Binding-site contacts:
Ligand atom N3 contacts residue DG39 of chain 1.B at 2.9 Å (h-bond).
Ligand atom N4 contacts residue DG39 of chain 1.B at 2.9 Å (h-bond).
Ligand atom O2G contacts residue SER43 of chain 1.C at 3.3 Å.
Ligand atom PA contacts residue ARG51 of chain 1.C at 3.0 Å.
Ligand atom C2 contacts residue DC37 of chain 1.B at 3.3 Å.
Ligand atom C6 contacts residue DG38 of chain 1.B at 3.3 Å.
Ligand atom PG contacts residue ARG51 of chain 1.C at 3.3 Å.
Ligand atom O3G contacts residue ARG51 of chain 1.C at 2.8 Å (salt-bridge).
Ligand atom N1 contacts residue DC37 of chain 1.B at 2.9 Å (h-bond).
Ligand atom O2 contacts residue DG39 of chain 1.B at 2.8 Å (h-bond).
Ligand atom O6 contacts residue DG38 of chain 1.B at 2.8 Å (h-bond).
Ligand atom N4 contacts residue DG38 of chain 1.B at 2.9 Å (h-bond).
Ligand atom N1 contacts residue DC37 of chain 1.B at 3.1 Å (h-bond).
Ligand atom O3A contacts residue ARG51 of chain 1.C at 3.3 Å (salt-bridge).
Ligand atom O6 contacts residue DC40 of chain 1.B at 2.8 Å (h-bond).
Ligand atom N6 contacts residue DT36 of chain 1.B at 2.9 Å (h-bond).
Ligand atom O3' contacts residue ALA203 of chain 1.C at 2.9 Å (h-bond).
Ligand atom N1 contacts residue DT36 of chain 1.B at 2.8 Å (h-bond).
Ligand atom N3 contacts residue DG38 of chain 1.B at 2.9 Å (h-bond).
Ligand atom O2' contacts residue TYR207 of chain 1.C at 2.7 Å (h-bond).
Ligand atom O1A contacts residue ARG51 of chain 1.C at 3.0 Å (salt-bridge).
Ligand atom O2B contacts residue ASN67 of chain 1.C at 2.7 Å (h-bond).
Ligand atom O1G contacts residue ASN67 of chain 1.C at 2.6 Å (h-bond).
Ligand atom C2 contacts residue DG39 of chain 1.B at 3.2 Å.
Ligand atom O2A contacts residue ARG51 of chain 1.C at 2.6 Å (salt-bridge).
Ligand atom O3G contacts residue SER43 of chain 1.C at 3.1 Å.
Ligand atom O3G contacts residue ASP46 of chain 1.C at 2.7 Å (salt-bridge).
Ligand atom N1 contacts residue DC40 of chain 1.B at 2.8 Å (h-bond).
Ligand atom N2 contacts residue DC40 of chain 1.B at 2.6 Å (h-bond).
Ligand atom O2 contacts residue DC40 of chain 1.B at 3.1 Å (h-bond).
Ligand atom O2' contacts residue GLN205 of chain 1.C at 3.1 Å.
Ligand atom N7 contacts residue ARG51 of chain 1.C at 3.2 Å.
Ligand atom O6 contacts residue DC37 of chain 1.B at 2.9 Å (h-bond).
Ligand atom O2' contacts residue LYS206 of chain 1.C at 2.7 Å (salt-bridge).
Ligand atom O6 contacts residue ARG51 of chain 1.C at 3.2 Å.
Ligand atom N2 contacts residue DC37 of chain 1.B at 2.7 Å (h-bond).
Ligand atom O1G contacts residue ARG51 of chain 1.C at 2.7 Å (salt-bridge).
Ligand atom O2 contacts residue DG38 of chain 1.B at 2.8 Å (h-bond).
Ligand atom N1 contacts residue DG38 of chain 1.B at 3.3 Å.
Ligand atom N3 contacts residue DC40 of chain 1.B at 3.3 Å (h-bond).

Sequence of chain 1.C:
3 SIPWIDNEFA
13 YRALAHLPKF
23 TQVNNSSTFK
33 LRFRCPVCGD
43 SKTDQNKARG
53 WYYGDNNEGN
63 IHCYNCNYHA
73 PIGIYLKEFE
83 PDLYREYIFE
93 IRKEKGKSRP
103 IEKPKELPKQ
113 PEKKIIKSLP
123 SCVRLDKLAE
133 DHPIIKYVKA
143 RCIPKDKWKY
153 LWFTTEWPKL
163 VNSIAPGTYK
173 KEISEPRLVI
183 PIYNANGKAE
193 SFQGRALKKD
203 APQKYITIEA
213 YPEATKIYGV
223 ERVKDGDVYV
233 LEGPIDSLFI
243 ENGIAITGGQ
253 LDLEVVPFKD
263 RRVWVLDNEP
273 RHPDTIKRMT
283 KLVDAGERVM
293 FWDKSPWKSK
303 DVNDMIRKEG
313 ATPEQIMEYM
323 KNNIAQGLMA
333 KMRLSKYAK

The protein below binds the small molecule below.
Small molecule (SMILES): Nc1ccn([C@@H]2O[C@H](CO[P](=O)(O)O[C@H]3[C@@H](O)[C@H](n4ccc(N)nc4=O)O[C@@H]3CO[P](=O)(O)O[C@H]3[C@@H](O)[C@H](n4cnc5c(=O)[nH]c(N)nc54)O[C@@H]3CO[P](=O)(O)O[P](=O)(O)OP(=O)(O)O)[C@@H](O[P](=O)(O)OC[C@H]3O[C@@H](n4cnc5c(=O)nc(N)[nH]c54)[C@H](O)[C@@H]3O[P](=O)(O)OC[C@H]3O[C@@H](n4cnc5c(N)ncnc54)[C@H](O)[C@@H]3O)[C@H]2O)c(=O)n1